The small molecule below binds the protein below.
Small molecule (SMILES): CSCC[C@H](NC(=O)[C@H](CC(C)C)NC(=O)[C@H](CC(C)C)NC(=O)[C@@H]1CCCN1C(=O)[C@@H](N)Cc1cnc[nH]1)C(=O)N[C@@H](CCCN=C(N)N)C(=O)N[C@@H](CC(C)C)C(=O)N[C@@H](CC(C)C)C(=O)N[C@@H](CC1=NC=NC1)C(=O)N[C@@H](CC1=NC=NC1)C(=O)N1CCC[C@H]1C(=O)N[C@H](C=O)CO

Sequence of chain 1.A:
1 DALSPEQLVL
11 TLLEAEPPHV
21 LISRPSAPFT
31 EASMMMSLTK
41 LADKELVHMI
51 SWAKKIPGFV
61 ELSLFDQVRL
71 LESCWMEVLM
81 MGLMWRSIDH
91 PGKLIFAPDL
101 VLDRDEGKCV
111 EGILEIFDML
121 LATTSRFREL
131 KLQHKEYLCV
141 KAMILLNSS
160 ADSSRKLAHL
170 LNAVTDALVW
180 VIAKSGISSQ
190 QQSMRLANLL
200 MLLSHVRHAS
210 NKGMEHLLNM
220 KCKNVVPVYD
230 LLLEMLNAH

Binding-site contacts:
Ligand atom C contacts residue GLU233 of chain 1.A at 3.2 Å.
Ligand atom N contacts residue LEU230 of chain 1.A at 3.7 Å.
Ligand atom CA contacts residue GLU233 of chain 1.A at 3.4 Å.
Ligand atom O contacts residue ILE50 of chain 1.A at 3.6 Å.
Ligand atom C contacts residue LYS54 of chain 1.A at 3.9 Å.
Ligand atom NE2 contacts residue ALA237 of chain 1.A at 3.8 Å.
Ligand atom N contacts residue GLU233 of chain 1.A at 2.8 Å (salt-bridge).
Ligand atom CG contacts residue VAL68 of chain 1.A at 3.9 Å (hydrophobic).
Ligand atom NE2 contacts residue GLU72 of chain 1.A at 3.1 Å (salt-bridge).
Ligand atom O contacts residue LYS54 of chain 1.A at 3.2 Å (salt-bridge).
Ligand atom N contacts residue GLU233 of chain 1.A at 3.3 Å (salt-bridge).
Ligand atom N contacts residue ILE50 of chain 1.A at 3.9 Å.
Ligand atom CD2 contacts residue MET234 of chain 1.A at 3.8 Å (hydrophobic).
Ligand atom CB contacts residue GLU233 of chain 1.A at 3.2 Å.
Ligand atom O contacts residue LYS54 of chain 1.A at 3.1 Å (salt-bridge).
Ligand atom CD1 contacts residue ILE50 of chain 1.A at 3.5 Å (hydrophobic).
Ligand atom CD1 contacts residue LEU230 of chain 1.A at 3.7 Å (hydrophobic).
Ligand atom CD1 contacts residue ASP229 of chain 1.A at 3.3 Å.
Ligand atom CD2 contacts residue GLN67 of chain 1.A at 3.6 Å.
Ligand atom CB contacts residue ILE50 of chain 1.A at 3.8 Å (hydrophobic).
Ligand atom C contacts residue GLU233 of chain 1.A at 3.8 Å.
Ligand atom C contacts residue LYS54 of chain 1.A at 3.7 Å.
Ligand atom CD1 contacts residue GLU233 of chain 1.A at 3.8 Å.
Ligand atom CE1 contacts residue GLU72 of chain 1.A at 3.8 Å.
Ligand atom CD2 contacts residue VAL68 of chain 1.A at 3.7 Å (hydrophobic).
Ligand atom C contacts residue ILE50 of chain 1.A at 3.8 Å (hydrophobic).
Ligand atom O contacts residue GLU233 of chain 1.A at 3.5 Å (salt-bridge).
Ligand atom CA contacts residue GLU233 of chain 1.A at 3.5 Å.
Ligand atom CD1 contacts residue MET234 of chain 1.A at 3.8 Å (hydrophobic).
Ligand atom CD contacts residue GLU233 of chain 1.A at 3.1 Å.
Ligand atom CD1 contacts residue VAL68 of chain 1.A at 3.9 Å (hydrophobic).
Ligand atom NE2 contacts residue LEU64 of chain 1.A at 3.3 Å.
Ligand atom CD2 contacts residue ILE50 of chain 1.A at 3.7 Å (hydrophobic).
Ligand atom CD2 contacts residue VAL68 of chain 1.A at 3.9 Å (hydrophobic).
Ligand atom NE2 contacts residue VAL68 of chain 1.A at 3.9 Å.
Ligand atom CG contacts residue GLU233 of chain 1.A at 3.3 Å.
Ligand atom CG contacts residue GLU233 of chain 1.A at 3.3 Å.
Ligand atom CE1 contacts residue LEU64 of chain 1.A at 3.4 Å (hydrophobic).
Ligand atom C contacts residue GLU233 of chain 1.A at 3.7 Å.
Ligand atom CD2 contacts residue LEU71 of chain 1.A at 3.8 Å (hydrophobic).